Binding-site contacts:
Ligand atom CAL contacts residue HG61 of chain 2.F at 0.9 Å.
Ligand atom CAG contacts residue HG61 of chain 2.F at 0.7 Å.
Ligand atom CAF contacts residue SER149 of chain 2.B at 3.1 Å.
Ligand atom CAM contacts residue HG61 of chain 2.F at 0.7 Å.
Ligand atom CL1 contacts residue LEU49 of chain 1.B at 3.5 Å.
Ligand atom OAT contacts residue LEU49 of chain 1.B at 3.7 Å.
Ligand atom CAI contacts residue LEU49 of chain 1.B at 3.5 Å (hydrophobic).
Ligand atom OAS contacts residue ALA140 of chain 2.B at 3.2 Å.
Ligand atom OAT contacts residue LEU142 of chain 1.B at 3.4 Å.
Ligand atom CAK contacts residue HG61 of chain 2.F at 0.7 Å.
Ligand atom CAN contacts residue HG61 of chain 2.F at 1.7 Å.
Ligand atom CAO contacts residue HG61 of chain 2.F at 1.2 Å.
Ligand atom CAC contacts residue HG61 of chain 2.F at 1.3 Å.
Ligand atom CAJ contacts residue HG61 of chain 2.F at 0.7 Å.
Ligand atom CAC contacts residue LEU142 of chain 2.B at 3.7 Å (hydrophobic).
Ligand atom CAC contacts residue ALA141 of chain 2.B at 3.6 Å (hydrophobic).
Ligand atom CAD contacts residue HG61 of chain 2.F at 1.6 Å.
Ligand atom CAJ contacts residue LEU49 of chain 1.B at 3.4 Å (hydrophobic).
Ligand atom CAI contacts residue HG61 of chain 2.F at 1.0 Å.
Ligand atom OAS contacts residue HG61 of chain 2.F at 0.7 Å.
Ligand atom OAQ contacts residue HG61 of chain 2.F at 1.4 Å (h-bond).
Ligand atom CAF contacts residue LEU142 of chain 1.B at 3.7 Å (hydrophobic).
Ligand atom CAE contacts residue HG61 of chain 2.F at 2.2 Å.
Ligand atom CL1 contacts residue ALA141 of chain 1.B at 3.2 Å.
Ligand atom CAG contacts residue ALA140 of chain 2.B at 3.6 Å (hydrophobic).
Ligand atom OAT contacts residue HG61 of chain 2.F at 1.3 Å.
Ligand atom CL1 contacts residue ALA140 of chain 1.B at 3.5 Å.
Ligand atom CAE contacts residue LEU142 of chain 2.B at 3.3 Å (hydrophobic).
Ligand atom CAF contacts residue HG61 of chain 2.F at 2.2 Å.
Ligand atom CAC contacts residue ALA140 of chain 2.B at 3.6 Å (hydrophobic).
Ligand atom OAP contacts residue HG61 of chain 2.F at 1.2 Å.
Ligand atom CAE contacts residue SER149 of chain 2.B at 3.3 Å.
Ligand atom CL1 contacts residue HG61 of chain 2.F at 1.4 Å.
Ligand atom CAM contacts residue ALA140 of chain 1.B at 3.7 Å (hydrophobic).
Ligand atom CL1 contacts residue LYS47 of chain 1.B at 3.4 Å.
Ligand atom CAA contacts residue HG61 of chain 2.F at 1.0 Å.
Ligand atom CAD contacts residue LEU142 of chain 1.B at 3.6 Å (hydrophobic).
Ligand atom CAB contacts residue HG61 of chain 2.F at 1.2 Å.
Ligand atom CAH contacts residue HG61 of chain 2.F at 0.6 Å.
Ligand atom CAM contacts residue LEU49 of chain 1.B at 3.5 Å (hydrophobic).

A protein and the small-molecule ligand that binds it are described below.
Small molecule (SMILES): O=C(O)c1cc(Cl)c2c(c1)C(=O)c1ccccc1C2=O

Sequence of chain 1.B:
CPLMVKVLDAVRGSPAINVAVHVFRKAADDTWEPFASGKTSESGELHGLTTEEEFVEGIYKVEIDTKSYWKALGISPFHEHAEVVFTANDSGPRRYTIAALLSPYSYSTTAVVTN

Sequence of chain 2.B:
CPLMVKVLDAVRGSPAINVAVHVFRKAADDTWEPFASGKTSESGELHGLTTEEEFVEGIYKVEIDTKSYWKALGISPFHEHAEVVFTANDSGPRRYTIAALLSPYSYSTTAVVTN